Binding-site contacts:
Ligand atom S contacts residue PHE324 of chain 1.C at 3.7 Å.
Ligand atom C7 contacts residue PHE298 of chain 1.C at 4.0 Å (hydrophobic).
Ligand atom P contacts residue PHE324 of chain 1.C at 3.9 Å.
Ligand atom N1 contacts residue PHE298 of chain 1.C at 3.4 Å.
Ligand atom C contacts residue ALA549 of chain 1.D at 3.9 Å (hydrophobic).
Ligand atom C5 contacts residue PHE445 of chain 1.C at 3.4 Å (hydrophobic).
Ligand atom C8 contacts residue PRO242 of chain 1.C at 3.9 Å (hydrophobic).
Ligand atom C1 contacts residue TYR446 of chain 1.C at 3.5 Å (hydrophobic).
Ligand atom C8 contacts residue PHE298 of chain 1.C at 3.4 Å (hydrophobic).
Ligand atom N1 contacts residue PRO242 of chain 1.C at 3.5 Å.
Ligand atom C3 contacts residue PHE448 of chain 1.C at 3.9 Å (hydrophobic).
Ligand atom C4 contacts residue PHE448 of chain 1.C at 3.8 Å (hydrophobic).
Ligand atom C6 contacts residue TYR446 of chain 1.C at 4.0 Å (hydrophobic).
Ligand atom C2 contacts residue PHE448 of chain 1.C at 3.9 Å (hydrophobic).
Ligand atom C7 contacts residue PRO242 of chain 1.C at 4.0 Å (hydrophobic).
Ligand atom O4 contacts residue ALA549 of chain 1.D at 3.7 Å.
Ligand atom O2 contacts residue HIS447 of chain 1.C at 3.5 Å (h-bond).
Ligand atom C7 contacts residue PHE243 of chain 1.C at 3.9 Å (hydrophobic).
Ligand atom C6 contacts residue PHE445 of chain 1.C at 3.3 Å (hydrophobic).
Ligand atom N contacts residue PHE298 of chain 1.C at 3.6 Å.
Ligand atom O6 contacts residue PHE324 of chain 1.C at 3.8 Å.
Ligand atom O3 contacts residue TYR446 of chain 1.C at 3.8 Å.
Ligand atom O5 contacts residue ARG353 of chain 1.C at 2.4 Å (salt-bridge).
Ligand atom O4 contacts residue GLY550 of chain 1.D at 3.3 Å.
Ligand atom O4 contacts residue PHE298 of chain 1.C at 3.6 Å.
Ligand atom S contacts residue ILE548 of chain 1.D at 3.4 Å.
Ligand atom O1 contacts residue ALA549 of chain 1.D at 3.8 Å.
Ligand atom O6 contacts residue PHE298 of chain 1.C at 3.8 Å.
Ligand atom O5 contacts residue PHE324 of chain 1.C at 3.8 Å.
Ligand atom O6 contacts residue ARG353 of chain 1.C at 3.2 Å (salt-bridge).
Ligand atom S contacts residue ILE381 of chain 1.C at 3.8 Å.
Ligand atom O contacts residue PHE448 of chain 1.C at 3.5 Å.
Ligand atom S contacts residue GLY550 of chain 1.D at 3.4 Å (h-bond).
Ligand atom O5 contacts residue ILE381 of chain 1.C at 3.8 Å.
Ligand atom C1 contacts residue ARG353 of chain 1.C at 3.9 Å.
Ligand atom P contacts residue ARG353 of chain 1.C at 3.2 Å.
Ligand atom O3 contacts residue PHE243 of chain 1.C at 3.3 Å.
Ligand atom O2 contacts residue TYR446 of chain 1.C at 3.6 Å.
Ligand atom C5 contacts residue TYR446 of chain 1.C at 3.6 Å (hydrophobic).
Ligand atom O2 contacts residue PHE445 of chain 1.C at 3.1 Å (h-bond).

Sequence of chain 1.D:
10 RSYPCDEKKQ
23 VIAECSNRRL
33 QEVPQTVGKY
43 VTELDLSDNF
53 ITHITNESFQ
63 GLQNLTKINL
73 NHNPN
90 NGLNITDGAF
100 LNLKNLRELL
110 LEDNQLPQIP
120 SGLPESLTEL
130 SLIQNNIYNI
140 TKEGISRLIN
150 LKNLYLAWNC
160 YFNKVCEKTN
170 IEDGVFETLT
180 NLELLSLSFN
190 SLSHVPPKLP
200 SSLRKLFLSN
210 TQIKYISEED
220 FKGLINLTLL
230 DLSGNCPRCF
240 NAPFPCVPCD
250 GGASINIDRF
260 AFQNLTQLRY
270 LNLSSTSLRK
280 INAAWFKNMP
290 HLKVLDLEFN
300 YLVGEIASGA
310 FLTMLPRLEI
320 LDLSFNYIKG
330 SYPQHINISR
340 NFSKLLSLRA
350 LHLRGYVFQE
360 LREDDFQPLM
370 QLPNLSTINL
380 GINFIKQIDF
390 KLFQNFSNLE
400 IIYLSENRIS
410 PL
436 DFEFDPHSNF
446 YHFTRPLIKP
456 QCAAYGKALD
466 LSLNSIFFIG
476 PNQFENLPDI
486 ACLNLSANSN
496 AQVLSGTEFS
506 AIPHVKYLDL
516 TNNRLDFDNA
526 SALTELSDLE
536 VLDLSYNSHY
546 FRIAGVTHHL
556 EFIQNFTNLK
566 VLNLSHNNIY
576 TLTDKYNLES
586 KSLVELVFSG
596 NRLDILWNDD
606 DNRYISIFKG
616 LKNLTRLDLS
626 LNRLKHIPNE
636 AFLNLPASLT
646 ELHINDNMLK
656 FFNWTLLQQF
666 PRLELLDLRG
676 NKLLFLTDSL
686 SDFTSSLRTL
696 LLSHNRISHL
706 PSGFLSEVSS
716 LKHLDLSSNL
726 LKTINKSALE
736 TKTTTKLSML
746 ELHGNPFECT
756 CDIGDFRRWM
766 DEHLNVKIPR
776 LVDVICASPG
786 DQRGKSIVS

A protein and the small-molecule ligand that binds it are described below.
Small molecule (SMILES): O=c1ccn([C@@H]2O[C@H](CO)[C@H]3O[P](O)(=S)O[C@H]32)c(=O)[nH]1

Sequence of chain 1.C:
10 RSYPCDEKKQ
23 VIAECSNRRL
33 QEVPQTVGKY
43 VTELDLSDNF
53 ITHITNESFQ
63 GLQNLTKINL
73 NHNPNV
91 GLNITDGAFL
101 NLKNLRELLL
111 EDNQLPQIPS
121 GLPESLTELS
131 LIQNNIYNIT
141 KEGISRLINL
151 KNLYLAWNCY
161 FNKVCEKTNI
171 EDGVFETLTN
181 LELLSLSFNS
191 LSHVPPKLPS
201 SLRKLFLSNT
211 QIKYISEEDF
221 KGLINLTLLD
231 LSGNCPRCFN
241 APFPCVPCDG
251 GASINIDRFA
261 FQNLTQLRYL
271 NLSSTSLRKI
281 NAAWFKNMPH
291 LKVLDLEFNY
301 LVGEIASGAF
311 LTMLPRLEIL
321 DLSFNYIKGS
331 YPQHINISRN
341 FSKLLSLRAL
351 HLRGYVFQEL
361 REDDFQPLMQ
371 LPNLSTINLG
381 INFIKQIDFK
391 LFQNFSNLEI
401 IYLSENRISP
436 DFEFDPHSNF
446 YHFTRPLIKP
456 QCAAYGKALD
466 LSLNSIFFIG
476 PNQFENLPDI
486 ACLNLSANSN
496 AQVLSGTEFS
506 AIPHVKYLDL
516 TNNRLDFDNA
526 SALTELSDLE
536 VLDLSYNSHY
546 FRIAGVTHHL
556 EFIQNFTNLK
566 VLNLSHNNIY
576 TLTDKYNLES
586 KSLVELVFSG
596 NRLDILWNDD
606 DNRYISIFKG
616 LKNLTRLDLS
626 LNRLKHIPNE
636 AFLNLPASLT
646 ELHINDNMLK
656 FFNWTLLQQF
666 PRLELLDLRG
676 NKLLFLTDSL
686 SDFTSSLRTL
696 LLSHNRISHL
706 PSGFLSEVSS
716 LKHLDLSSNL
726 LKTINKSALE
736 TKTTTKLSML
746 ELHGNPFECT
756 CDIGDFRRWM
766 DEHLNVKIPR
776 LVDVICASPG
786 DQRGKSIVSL